Sequence of chain 3.A:
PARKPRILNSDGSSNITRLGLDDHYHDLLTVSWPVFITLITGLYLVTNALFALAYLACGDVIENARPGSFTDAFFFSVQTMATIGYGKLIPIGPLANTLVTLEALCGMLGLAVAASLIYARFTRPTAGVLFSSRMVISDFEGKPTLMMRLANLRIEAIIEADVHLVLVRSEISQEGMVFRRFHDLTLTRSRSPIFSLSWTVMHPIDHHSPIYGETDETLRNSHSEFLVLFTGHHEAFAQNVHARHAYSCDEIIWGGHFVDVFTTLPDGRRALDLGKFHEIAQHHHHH

The protein below binds the small molecule below.
Small molecule (SMILES): C[N+](C)(C)CCOP(=O)(O)O

Sequence of chain 4.A:
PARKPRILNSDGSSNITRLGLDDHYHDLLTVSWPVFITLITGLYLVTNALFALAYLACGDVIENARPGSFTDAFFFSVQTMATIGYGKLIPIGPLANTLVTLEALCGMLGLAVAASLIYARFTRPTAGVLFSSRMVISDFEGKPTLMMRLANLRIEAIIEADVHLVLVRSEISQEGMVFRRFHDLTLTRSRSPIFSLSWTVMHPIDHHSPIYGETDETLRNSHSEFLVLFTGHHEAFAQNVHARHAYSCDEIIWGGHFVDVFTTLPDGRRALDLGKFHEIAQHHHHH

Binding-site contacts:
Ligand atom C1 contacts residue PHE208 of chain 4.A at 4.5 Å (hydrophobic).
Ligand atom C1 contacts residue SER205 of chain 4.A at 3.9 Å.
Ligand atom O4 contacts residue SER211 of chain 4.A at 4.2 Å.
Ligand atom C1 contacts residue PHE195 of chain 3.A at 3.6 Å (hydrophobic).
Ligand atom N1 contacts residue TRP212 of chain 4.A at 4.1 Å.
Ligand atom O3 contacts residue PHE195 of chain 3.A at 3.5 Å.
Ligand atom O4 contacts residue PHE208 of chain 4.A at 3.5 Å.
Ligand atom N1 contacts residue SER211 of chain 4.A at 4.4 Å.
Ligand atom P1 contacts residue SER209 of chain 4.A at 4.0 Å.
Ligand atom O1 contacts residue SER211 of chain 4.A at 3.5 Å (h-bond).
Ligand atom O4 contacts residue LEU210 of chain 4.A at 2.5 Å (h-bond).
Ligand atom C2 contacts residue PHE195 of chain 3.A at 3.4 Å (hydrophobic).
Ligand atom N1 contacts residue PHE195 of chain 3.A at 4.5 Å.
Ligand atom C4 contacts residue SER205 of chain 4.A at 3.0 Å.
Ligand atom C3 contacts residue SER211 of chain 4.A at 3.1 Å.
Ligand atom O1 contacts residue LEU210 of chain 4.A at 3.7 Å.
Ligand atom C2 contacts residue SER205 of chain 4.A at 4.2 Å.
Ligand atom C5 contacts residue ARG202 of chain 4.A at 3.6 Å.
Ligand atom O2 contacts residue SER209 of chain 4.A at 4.4 Å.
Ligand atom O2 contacts residue PHE208 of chain 4.A at 3.8 Å.
Ligand atom C5 contacts residue TRP212 of chain 4.A at 4.3 Å (hydrophobic).
Ligand atom N1 contacts residue SER205 of chain 4.A at 4.0 Å.
Ligand atom O4 contacts residue SER209 of chain 4.A at 2.5 Å (h-bond).
Ligand atom O2 contacts residue SER211 of chain 4.A at 3.7 Å.
Ligand atom O2 contacts residue ILE207 of chain 4.A at 4.0 Å.
Ligand atom C3 contacts residue TRP212 of chain 4.A at 3.5 Å (hydrophobic).
Ligand atom P1 contacts residue SER211 of chain 4.A at 4.2 Å.
Ligand atom O3 contacts residue SER209 of chain 4.A at 4.4 Å.
Ligand atom C4 contacts residue TRP212 of chain 4.A at 3.3 Å (hydrophobic).
Ligand atom P1 contacts residue LEU210 of chain 4.A at 4.0 Å.
Ligand atom C5 contacts residue SER205 of chain 4.A at 4.5 Å.
Ligand atom C1 contacts residue ILE207 of chain 4.A at 3.4 Å (hydrophobic).
Ligand atom C5 contacts residue PHE195 of chain 3.A at 4.0 Å (hydrophobic).